A small-molecule ligand and the protein it binds are described below.
Small molecule (SMILES): Nc1ncnc2c1ncn2[C@@H]1O[C@H](CO[P](=O)(O)O[C@H]2[C@@H](O)[C@H](n3cnc4c(N)ncnc43)O[C@@H]2CO[P](=O)(O)O[C@H]2[C@@H](O)[C@H](n3cnc4c(N)ncnc43)O[C@@H]2COP(=O)(O)O)[C@@H](O)[C@H]1O

Binding-site contacts:
Ligand atom C2 contacts residue U3 of chain 37.C at 3.0 Å.
Ligand atom C4 contacts residue U2 of chain 37.C at 4.3 Å.
Ligand atom N6 contacts residue U2 of chain 37.C at 4.2 Å.
Ligand atom N1 contacts residue U1 of chain 37.C at 2.8 Å (h-bond).
Ligand atom N3 contacts residue U2 of chain 37.C at 3.7 Å.
Ligand atom N1 contacts residue U2 of chain 37.C at 3.5 Å (h-bond).
Ligand atom C6 contacts residue U1 of chain 37.C at 3.6 Å.
Ligand atom N3 contacts residue U3 of chain 37.C at 4.2 Å.
Ligand atom C6 contacts residue U2 of chain 37.C at 4.1 Å.
Ligand atom C2 contacts residue U1 of chain 37.C at 3.5 Å.
Ligand atom C2 contacts residue U2 of chain 37.C at 3.2 Å.
Ligand atom N6 contacts residue U3 of chain 37.C at 3.0 Å (h-bond).
Ligand atom N6 contacts residue U1 of chain 37.C at 2.8 Å (h-bond).
Ligand atom N1 contacts residue U3 of chain 37.C at 2.7 Å (h-bond).
Ligand atom C6 contacts residue U3 of chain 37.C at 3.3 Å.